Binding-site contacts:
Ligand atom CA contacts residue GLU63 of chain 1.D at 3.6 Å.
Ligand atom N contacts residue THR73 of chain 1.D at 3.6 Å.
Ligand atom CZ contacts residue ALA150 of chain 1.D at 3.6 Å (hydrophobic).
Ligand atom CG2 contacts residue HIS70 of chain 1.D at 3.2 Å.
Ligand atom CB contacts residue ASP77 of chain 1.D at 3.4 Å.
Ligand atom N contacts residue TRP167 of chain 1.D at 3.6 Å.
Ligand atom CA contacts residue ASP77 of chain 1.D at 3.2 Å.
Ligand atom C contacts residue TYR84 of chain 1.D at 3.6 Å (hydrophobic).
Ligand atom CG1 contacts residue LYS66 of chain 1.D at 3.4 Å.
Ligand atom O contacts residue HIS70 of chain 1.D at 3.0 Å.
Ligand atom N contacts residue MET5 of chain 1.D at 3.6 Å.
Ligand atom N contacts residue TYR99 of chain 1.D at 3.0 Å (h-bond).
Ligand atom C contacts residue TYR159 of chain 1.D at 3.6 Å (hydrophobic).
Ligand atom OXT contacts residue TYR84 of chain 1.D at 2.6 Å (h-bond).
Ligand atom CB contacts residue GLU63 of chain 1.D at 3.5 Å.
Ligand atom O contacts residue TYR7 of chain 1.D at 3.5 Å.
Ligand atom N contacts residue ASP77 of chain 1.D at 3.0 Å (salt-bridge).
Ligand atom CG2 contacts residue TYR99 of chain 1.D at 3.0 Å (hydrophobic).
Ligand atom CG2 contacts residue PHE9 of chain 1.D at 3.6 Å (hydrophobic).
Ligand atom CG1 contacts residue GLU63 of chain 1.D at 3.6 Å.
Ligand atom C contacts residue TYR7 of chain 1.D at 3.4 Å (hydrophobic).
Ligand atom O contacts residue TYR159 of chain 1.D at 2.5 Å (h-bond).
Ligand atom N contacts residue GLU63 of chain 1.D at 2.9 Å (salt-bridge).
Ligand atom OH contacts residue ALA150 of chain 1.D at 3.5 Å.
Ligand atom CA contacts residue TYR7 of chain 1.D at 3.4 Å (hydrophobic).
Ligand atom CA contacts residue TYR171 of chain 1.D at 3.6 Å (hydrophobic).
Ligand atom N contacts residue TYR7 of chain 1.D at 3.3 Å (h-bond).
Ligand atom N contacts residue TYR159 of chain 1.D at 3.7 Å.
Ligand atom N contacts residue TYR7 of chain 1.D at 3.4 Å (h-bond).
Ligand atom O contacts residue THR80 of chain 1.D at 3.5 Å.
Ligand atom CB contacts residue THR143 of chain 1.D at 3.5 Å.
Ligand atom O contacts residue TYR84 of chain 1.D at 3.7 Å.
Ligand atom CD2 contacts residue TRP147 of chain 1.D at 3.3 Å (hydrophobic).
Ligand atom N contacts residue TYR171 of chain 1.D at 3.0 Å (h-bond).
Ligand atom C contacts residue ASP77 of chain 1.D at 3.6 Å.
Ligand atom CA contacts residue THR73 of chain 1.D at 3.6 Å.
Ligand atom O contacts residue TRP147 of chain 1.D at 3.3 Å.
Ligand atom CG1 contacts residue ARG97 of chain 1.D at 3.5 Å.
Ligand atom O contacts residue TRP147 of chain 1.D at 2.9 Å (h-bond).
Ligand atom OXT contacts residue THR143 of chain 1.D at 2.8 Å (h-bond).

The small molecule below binds the protein below.
Small molecule (SMILES): CC(C)[C@H](NC(=O)[C@H](CO)NC(=O)[C@H](Cc1ccc(O)cc1)NC(=O)[C@@H](NC(=O)[C@H](Cc1ccc(O)cc1)NC(=O)[C@H](CO)NC(=O)CNC(=O)[C@@H](NC(=O)[C@H](C)N)C(C)C)C(C)C)C(=O)O

Sequence of chain 1.D:
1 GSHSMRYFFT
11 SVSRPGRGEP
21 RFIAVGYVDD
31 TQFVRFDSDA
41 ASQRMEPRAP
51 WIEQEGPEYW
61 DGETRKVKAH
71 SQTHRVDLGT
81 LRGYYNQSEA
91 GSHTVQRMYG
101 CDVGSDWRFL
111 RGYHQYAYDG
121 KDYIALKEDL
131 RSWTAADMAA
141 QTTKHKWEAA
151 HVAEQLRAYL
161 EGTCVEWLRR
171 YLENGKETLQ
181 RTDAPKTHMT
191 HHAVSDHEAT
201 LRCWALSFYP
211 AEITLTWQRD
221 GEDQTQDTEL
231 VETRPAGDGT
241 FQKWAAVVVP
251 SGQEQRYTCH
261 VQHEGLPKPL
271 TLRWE